Binding-site contacts:
Ligand atom C6 contacts residue LYS47 of chain 1.A at 3.5 Å.
Ligand atom C9 contacts residue LEU430 of chain 1.A at 4.4 Å (hydrophobic).
Ligand atom C9 contacts residue LEU44 of chain 1.A at 4.4 Å (hydrophobic).
Ligand atom C4 contacts residue LEU44 of chain 1.A at 3.9 Å (hydrophobic).
Ligand atom C9 contacts residue LEU399 of chain 1.A at 4.1 Å (hydrophobic).
Ligand atom C8 contacts residue LYS47 of chain 1.A at 4.3 Å.
Ligand atom C2 contacts residue LEU44 of chain 1.A at 4.2 Å (hydrophobic).
Ligand atom C contacts residue GLU437 of chain 1.A at 4.5 Å.
Ligand atom C contacts residue GLY43 of chain 1.A at 3.5 Å.
Ligand atom C2 contacts residue GLU437 of chain 1.A at 4.2 Å.
Ligand atom C2 contacts residue VAL434 of chain 1.A at 4.0 Å (hydrophobic).
Ligand atom C1 contacts residue ALA40 of chain 1.A at 3.6 Å (hydrophobic).
Ligand atom C2 contacts residue GLU433 of chain 1.A at 4.2 Å.
Ligand atom C8 contacts residue GLU433 of chain 1.A at 3.5 Å.
Ligand atom C3 contacts residue LEU399 of chain 1.A at 4.3 Å (hydrophobic).
Ligand atom C2 contacts residue ALA40 of chain 1.A at 4.1 Å (hydrophobic).
Ligand atom C7 contacts residue TYR48 of chain 1.A at 3.9 Å (hydrophobic).
Ligand atom C10 contacts residue LEU430 of chain 1.A at 3.7 Å (hydrophobic).
Ligand atom C1 contacts residue LEU44 of chain 1.A at 4.3 Å (hydrophobic).
Ligand atom C8 contacts residue TYR48 of chain 1.A at 4.0 Å (hydrophobic).
Ligand atom N1 contacts residue GLU433 of chain 1.A at 2.6 Å (salt-bridge).
Ligand atom C8 contacts residue LEU399 of chain 1.A at 4.2 Å (hydrophobic).
Ligand atom C1 contacts residue GLU437 of chain 1.A at 3.4 Å.
Ligand atom C3 contacts residue VAL434 of chain 1.A at 3.6 Å (hydrophobic).
Ligand atom N contacts residue LEU44 of chain 1.A at 3.9 Å.
Ligand atom C10 contacts residue GLU433 of chain 1.A at 3.4 Å.
Ligand atom C10 contacts residue TYR48 of chain 1.A at 3.5 Å (hydrophobic).
Ligand atom C9 contacts residue GLU433 of chain 1.A at 3.2 Å.
Ligand atom C4 contacts residue GLU433 of chain 1.A at 4.1 Å.
Ligand atom C7 contacts residue LEU44 of chain 1.A at 4.2 Å (hydrophobic).
Ligand atom C6 contacts residue LEU44 of chain 1.A at 3.8 Å (hydrophobic).
Ligand atom N contacts residue ALA40 of chain 1.A at 4.4 Å.
Ligand atom C7 contacts residue LYS47 of chain 1.A at 3.4 Å.
Ligand atom N1 contacts residue LEU430 of chain 1.A at 3.5 Å.
Ligand atom C5 contacts residue LEU44 of chain 1.A at 3.6 Å (hydrophobic).
Ligand atom C contacts residue LEU44 of chain 1.A at 3.8 Å (hydrophobic).
Ligand atom C3 contacts residue GLU433 of chain 1.A at 3.7 Å.
Ligand atom C10 contacts residue LYS47 of chain 1.A at 4.5 Å.
Ligand atom N contacts residue GLU437 of chain 1.A at 4.2 Å.
Ligand atom C10 contacts residue LEU399 of chain 1.A at 4.3 Å (hydrophobic).

This small molecule binds to this protein.
Small molecule (SMILES): CN1CCCc2cc(CN)ccc21

Sequence of chain 1.A:
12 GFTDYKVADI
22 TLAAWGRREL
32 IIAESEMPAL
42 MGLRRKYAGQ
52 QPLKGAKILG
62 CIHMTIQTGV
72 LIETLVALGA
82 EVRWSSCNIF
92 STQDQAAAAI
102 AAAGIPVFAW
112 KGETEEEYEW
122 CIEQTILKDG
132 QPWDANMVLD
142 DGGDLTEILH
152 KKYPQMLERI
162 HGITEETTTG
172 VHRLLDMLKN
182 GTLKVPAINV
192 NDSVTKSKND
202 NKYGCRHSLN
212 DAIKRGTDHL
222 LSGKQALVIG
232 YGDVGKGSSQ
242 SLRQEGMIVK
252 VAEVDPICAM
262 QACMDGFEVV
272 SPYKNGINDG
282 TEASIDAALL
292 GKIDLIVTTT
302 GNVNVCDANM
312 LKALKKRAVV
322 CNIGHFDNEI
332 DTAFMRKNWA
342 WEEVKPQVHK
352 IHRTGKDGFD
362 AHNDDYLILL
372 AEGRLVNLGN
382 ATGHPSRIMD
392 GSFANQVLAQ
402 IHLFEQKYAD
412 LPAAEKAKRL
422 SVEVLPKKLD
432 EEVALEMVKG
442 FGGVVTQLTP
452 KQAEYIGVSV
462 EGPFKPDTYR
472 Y